Sequence of chain 1.A:
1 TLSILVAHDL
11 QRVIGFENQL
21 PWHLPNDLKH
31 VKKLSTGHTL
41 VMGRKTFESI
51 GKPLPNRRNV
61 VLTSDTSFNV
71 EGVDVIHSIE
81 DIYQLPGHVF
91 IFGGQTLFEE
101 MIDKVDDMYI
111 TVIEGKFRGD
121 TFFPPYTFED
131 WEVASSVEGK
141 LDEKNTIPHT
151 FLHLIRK

Binding-site contacts:
Ligand atom OBQ contacts residue GLY43 of chain 1.A at 3.3 Å.
Ligand atom OBC contacts residue ARG44 of chain 1.A at 2.8 Å (salt-bridge).
Ligand atom OBQ contacts residue THR46 of chain 1.A at 2.7 Å (h-bond).
Ligand atom OBO contacts residue THR96 of chain 1.A at 2.9 Å (h-bond).
Ligand atom OBO contacts residue GLN95 of chain 1.A at 2.8 Å (h-bond).
Ligand atom OAQ contacts residue LYS45 of chain 1.A at 3.3 Å (salt-bridge).
Ligand atom PAN contacts residue THR96 of chain 1.A at 3.5 Å.
Ligand atom OBD contacts residue SER64 of chain 1.A at 2.6 Å (h-bond).
Ligand atom OBQ contacts residue LYS45 of chain 1.A at 3.5 Å (salt-bridge).
Ligand atom OBQ contacts residue GLY94 of chain 1.A at 3.2 Å (h-bond).
Ligand atom OBP contacts residue THR96 of chain 1.A at 2.5 Å (h-bond).
Ligand atom OBB contacts residue ARG44 of chain 1.A at 2.8 Å (salt-bridge).
Ligand atom OBO contacts residue GLY94 of chain 1.A at 3.5 Å.
Ligand atom O2' contacts residue SER49 of chain 1.A at 3.2 Å (h-bond).
Ligand atom OBR contacts residue THR96 of chain 1.A at 3.3 Å.
Ligand atom O2' contacts residue ASN18 of chain 1.A at 3.3 Å (h-bond).
Ligand atom NBM contacts residue GLU100 of chain 1.A at 2.9 Å (salt-bridge).
Ligand atom NBF contacts residue GLU100 of chain 1.A at 2.7 Å (salt-bridge).
Ligand atom OAO contacts residue LYS45 of chain 1.A at 3.3 Å.
Ligand atom PBA contacts residue THR63 of chain 1.A at 3.5 Å.
Ligand atom CBG contacts residue LEU62 of chain 1.A at 3.5 Å (hydrophobic).
Ligand atom CBE contacts residue GLU100 of chain 1.A at 3.5 Å.
Ligand atom C2' contacts residue SER49 of chain 1.A at 3.5 Å.
Ligand atom NBU contacts residue ILE14 of chain 1.A at 3.1 Å (h-bond).
Ligand atom OBR contacts residue GLY94 of chain 1.A at 3.4 Å (h-bond).
Ligand atom O5' contacts residue LYS45 of chain 1.A at 3.4 Å.
Ligand atom CAV contacts residue LEU62 of chain 1.A at 3.3 Å (hydrophobic).
Ligand atom OBR contacts residue LEU97 of chain 1.A at 3.5 Å (h-bond).
Ligand atom NBU contacts residue LEU20 of chain 1.A at 3.4 Å.
Ligand atom OAY contacts residue ARG44 of chain 1.A at 3.4 Å.
Ligand atom CBH contacts residue LEU62 of chain 1.A at 3.4 Å (hydrophobic).
Ligand atom OAW contacts residue ARG44 of chain 1.A at 3.2 Å (salt-bridge).
Ligand atom PAP contacts residue GLY94 of chain 1.A at 3.3 Å.
Ligand atom O3' contacts residue ASN18 of chain 1.A at 3.3 Å (h-bond).
Ligand atom OBB contacts residue THR63 of chain 1.A at 2.7 Å (h-bond).
Ligand atom OAW contacts residue GLY43 of chain 1.A at 3.5 Å.
Ligand atom CAE contacts residue THR46 of chain 1.A at 3.4 Å.
Ligand atom C4' contacts residue THR121 of chain 1.A at 3.5 Å.
Ligand atom OAW contacts residue LEU62 of chain 1.A at 3.4 Å (h-bond).
Ligand atom OBD contacts residue THR63 of chain 1.A at 3.5 Å (h-bond).

This protein binds this small molecule.
Small molecule (SMILES): NC(=O)C1=CN2[C@@H]3O[C@H](COP(=O)(O)OP(=O)(O)OC[C@H]4O[C@@H](n5cnc6c(N)ncnc65)[C@H](OP(=O)(O)O)[C@@H]4O)[C@@H](O)[C@H]3O[C@@H]2CC1